Sequence of chain 1.A:
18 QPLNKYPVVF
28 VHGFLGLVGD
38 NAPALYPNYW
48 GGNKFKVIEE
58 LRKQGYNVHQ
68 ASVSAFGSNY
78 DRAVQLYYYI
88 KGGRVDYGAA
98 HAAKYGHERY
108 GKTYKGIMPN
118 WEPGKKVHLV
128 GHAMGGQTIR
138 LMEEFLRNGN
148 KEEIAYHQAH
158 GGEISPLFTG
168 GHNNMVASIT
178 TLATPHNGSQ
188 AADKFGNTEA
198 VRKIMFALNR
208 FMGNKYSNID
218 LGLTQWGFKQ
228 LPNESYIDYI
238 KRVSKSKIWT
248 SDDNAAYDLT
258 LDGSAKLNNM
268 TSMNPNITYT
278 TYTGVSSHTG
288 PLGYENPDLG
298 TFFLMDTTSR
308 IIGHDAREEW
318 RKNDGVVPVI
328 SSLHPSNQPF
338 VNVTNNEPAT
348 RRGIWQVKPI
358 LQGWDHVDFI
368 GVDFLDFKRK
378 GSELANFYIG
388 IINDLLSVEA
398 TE

Binding-site contacts:
Ligand atom CA contacts residue LEU34 of chain 1.A at 3.9 Å (hydrophobic).
Ligand atom O contacts residue PHE73 of chain 1.A at 4.3 Å.
Ligand atom CG contacts residue PRO40 of chain 1.A at 4.4 Å (hydrophobic).
Ligand atom C contacts residue TYR43 of chain 1.A at 4.4 Å (hydrophobic).
Ligand atom O contacts residue LEU34 of chain 1.A at 3.6 Å.
Ligand atom C contacts residue LEU32 of chain 1.A at 4.2 Å (hydrophobic).
Ligand atom C contacts residue LEU34 of chain 1.A at 4.2 Å (hydrophobic).
Ligand atom O contacts residue LEU32 of chain 1.A at 3.0 Å (h-bond).
Ligand atom C6 contacts residue MET209 of chain 1.A at 4.0 Å (hydrophobic).
Ligand atom CG contacts residue LEU205 of chain 1.A at 4.5 Å (hydrophobic).
Ligand atom CG contacts residue ILE216 of chain 1.A at 4.3 Å (hydrophobic).
Ligand atom CA contacts residue LEU218 of chain 1.A at 4.3 Å (hydrophobic).
Ligand atom O contacts residue TYR43 of chain 1.A at 4.0 Å.
Ligand atom CD contacts residue PRO40 of chain 1.A at 4.2 Å (hydrophobic).
Ligand atom CA contacts residue LEU205 of chain 1.A at 4.1 Å (hydrophobic).

A protein and the small-molecule ligand that binds it are described below.
Small molecule (SMILES): CCCCCC(=O)O